Sequence of chain 1.E:
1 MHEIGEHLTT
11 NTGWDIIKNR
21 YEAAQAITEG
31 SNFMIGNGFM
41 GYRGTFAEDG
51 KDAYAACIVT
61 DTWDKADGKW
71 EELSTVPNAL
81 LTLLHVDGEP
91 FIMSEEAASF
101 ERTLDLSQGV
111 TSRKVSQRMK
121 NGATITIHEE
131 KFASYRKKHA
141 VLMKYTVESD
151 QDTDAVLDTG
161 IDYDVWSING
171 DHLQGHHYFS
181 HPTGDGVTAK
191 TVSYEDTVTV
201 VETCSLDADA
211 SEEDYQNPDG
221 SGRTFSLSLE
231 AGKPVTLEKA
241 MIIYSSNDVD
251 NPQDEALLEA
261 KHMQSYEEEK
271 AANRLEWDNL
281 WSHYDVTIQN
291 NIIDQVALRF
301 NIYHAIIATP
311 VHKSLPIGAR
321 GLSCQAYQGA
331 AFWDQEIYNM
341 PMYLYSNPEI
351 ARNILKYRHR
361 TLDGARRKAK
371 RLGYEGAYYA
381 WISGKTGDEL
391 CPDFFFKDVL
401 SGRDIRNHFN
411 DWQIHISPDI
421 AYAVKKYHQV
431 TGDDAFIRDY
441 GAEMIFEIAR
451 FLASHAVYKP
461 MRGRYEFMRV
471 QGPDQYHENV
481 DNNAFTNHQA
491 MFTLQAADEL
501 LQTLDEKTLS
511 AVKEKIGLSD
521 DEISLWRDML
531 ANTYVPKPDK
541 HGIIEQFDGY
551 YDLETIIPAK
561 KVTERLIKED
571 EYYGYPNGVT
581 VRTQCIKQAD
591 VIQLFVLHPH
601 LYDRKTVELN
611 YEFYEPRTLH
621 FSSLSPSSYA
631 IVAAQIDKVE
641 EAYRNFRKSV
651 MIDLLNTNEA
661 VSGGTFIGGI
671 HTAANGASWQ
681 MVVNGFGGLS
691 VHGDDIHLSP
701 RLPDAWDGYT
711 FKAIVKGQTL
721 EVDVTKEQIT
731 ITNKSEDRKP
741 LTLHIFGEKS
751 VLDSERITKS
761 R

The small molecule below binds the protein below.
Small molecule (SMILES): OC[C@H]1CNC[C@@H](O)[C@@H]1O

Binding-site contacts:
Ligand atom O3 contacts residue PRO473 of chain 1.E at 4.3 Å.
Ligand atom C3 contacts residue LEU624 of chain 1.E at 4.4 Å (hydrophobic).
Ligand atom C4 contacts residue TRP333 of chain 1.E at 3.7 Å (hydrophobic).
Ligand atom O3 contacts residue GLN475 of chain 1.E at 3.2 Å (h-bond).
Ligand atom C2 contacts residue LYS587 of chain 1.E at 4.3 Å.
Ligand atom C1 contacts residue TYR327 of chain 1.E at 3.3 Å (hydrophobic).
Ligand atom O6 contacts residue ARG320 of chain 1.E at 4.3 Å.
Ligand atom C4 contacts residue PHE332 of chain 1.E at 4.5 Å (hydrophobic).
Ligand atom O4 contacts residue TRP333 of chain 1.E at 2.9 Å (h-bond).
Ligand atom O4 contacts residue ASP334 of chain 1.E at 2.5 Å (salt-bridge).
Ligand atom C3 contacts residue GLN588 of chain 1.E at 4.5 Å.
Ligand atom O6 contacts residue ALA319 of chain 1.E at 3.9 Å.
Ligand atom C2 contacts residue SER622 of chain 1.E at 4.3 Å.
Ligand atom C6 contacts residue ASP334 of chain 1.E at 3.3 Å.
Ligand atom C3 contacts residue GLN475 of chain 1.E at 3.8 Å.
Ligand atom O4 contacts residue PHE332 of chain 1.E at 3.8 Å.
Ligand atom O6 contacts residue TYR327 of chain 1.E at 3.7 Å.
Ligand atom O4 contacts residue TRP381 of chain 1.E at 3.9 Å.
Ligand atom C6 contacts residue PHE332 of chain 1.E at 3.3 Å (hydrophobic).
Ligand atom O3 contacts residue TRP381 of chain 1.E at 4.4 Å.
Ligand atom C4 contacts residue ASP334 of chain 1.E at 3.4 Å.
Ligand atom O4 contacts residue LEU624 of chain 1.E at 4.1 Å.
Ligand atom C6 contacts residue TYR327 of chain 1.E at 3.5 Å (hydrophobic).
Ligand atom C6 contacts residue ALA319 of chain 1.E at 3.8 Å (hydrophobic).
Ligand atom N contacts residue GLN475 of chain 1.E at 4.1 Å.
Ligand atom C5 contacts residue TYR327 of chain 1.E at 4.1 Å (hydrophobic).
Ligand atom O6 contacts residue ASP334 of chain 1.E at 2.5 Å (salt-bridge).
Ligand atom C2 contacts residue GLN475 of chain 1.E at 3.6 Å.
Ligand atom O3 contacts residue TRP333 of chain 1.E at 3.2 Å (h-bond).
Ligand atom C5 contacts residue ASP334 of chain 1.E at 3.9 Å.
Ligand atom N contacts residue LYS587 of chain 1.E at 4.3 Å.
Ligand atom O6 contacts residue LEU624 of chain 1.E at 4.0 Å.
Ligand atom C2 contacts residue GLN588 of chain 1.E at 3.9 Å.
Ligand atom C3 contacts residue TRP333 of chain 1.E at 3.8 Å (hydrophobic).
Ligand atom N contacts residue TYR327 of chain 1.E at 3.9 Å.
Ligand atom C4 contacts residue LEU624 of chain 1.E at 3.8 Å (hydrophobic).
Ligand atom O3 contacts residue GLN588 of chain 1.E at 3.3 Å (h-bond).
Ligand atom C5 contacts residue PHE332 of chain 1.E at 3.6 Å (hydrophobic).
Ligand atom O3 contacts residue LEU624 of chain 1.E at 3.9 Å.
Ligand atom C3 contacts residue TRP381 of chain 1.E at 4.0 Å (hydrophobic).